A protein and the small-molecule ligand that binds it are described below.
Small molecule (SMILES): CC1=NCCC[C@]12CCCCC21OCCO1

Sequence of chain 1.B:
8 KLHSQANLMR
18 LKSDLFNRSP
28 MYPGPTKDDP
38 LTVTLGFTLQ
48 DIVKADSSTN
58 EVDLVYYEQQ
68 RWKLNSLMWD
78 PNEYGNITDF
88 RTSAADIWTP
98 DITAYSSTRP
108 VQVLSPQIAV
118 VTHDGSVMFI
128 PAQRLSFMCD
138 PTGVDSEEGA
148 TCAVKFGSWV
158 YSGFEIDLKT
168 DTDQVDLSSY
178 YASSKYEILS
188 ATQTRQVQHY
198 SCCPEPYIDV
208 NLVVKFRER

Sequence of chain 1.C:
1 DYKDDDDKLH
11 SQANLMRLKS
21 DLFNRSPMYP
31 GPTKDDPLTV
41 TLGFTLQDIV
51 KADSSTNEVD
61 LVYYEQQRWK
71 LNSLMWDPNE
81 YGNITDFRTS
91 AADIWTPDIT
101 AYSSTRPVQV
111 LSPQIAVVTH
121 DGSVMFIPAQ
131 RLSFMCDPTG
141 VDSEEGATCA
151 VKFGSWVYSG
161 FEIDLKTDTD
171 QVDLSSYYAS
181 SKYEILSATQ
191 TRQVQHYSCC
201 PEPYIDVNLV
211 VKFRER

Binding-site contacts:
Ligand atom C5 contacts residue ILE127 of chain 1.C at 4.2 Å (hydrophobic).
Ligand atom C6 contacts residue TRP156 of chain 1.B at 4.3 Å (hydrophobic).
Ligand atom C2 contacts residue TRP156 of chain 1.B at 3.6 Å (hydrophobic).
Ligand atom C6 contacts residue ILE127 of chain 1.C at 4.2 Å (hydrophobic).
Ligand atom C7 contacts residue TRP156 of chain 1.B at 4.0 Å (hydrophobic).
Ligand atom C1 contacts residue TYR102 of chain 1.B at 3.3 Å (hydrophobic).
Ligand atom C16 contacts residue TYR197 of chain 1.B at 3.4 Å (hydrophobic).
Ligand atom O17 contacts residue TYR197 of chain 1.B at 3.5 Å.
Ligand atom N3 contacts residue TRP156 of chain 1.B at 2.7 Å (h-bond).
Ligand atom C12 contacts residue TYR197 of chain 1.B at 3.8 Å (hydrophobic).
Ligand atom C1 contacts residue SER155 of chain 1.B at 3.2 Å.
Ligand atom C7 contacts residue TYR64 of chain 1.C at 3.5 Å (hydrophobic).
Ligand atom C8 contacts residue TRP156 of chain 1.B at 4.5 Å (hydrophobic).
Ligand atom C16 contacts residue TYR204 of chain 1.B at 3.2 Å (hydrophobic).
Ligand atom C12 contacts residue TYR64 of chain 1.C at 3.6 Å (hydrophobic).
Ligand atom C11 contacts residue TYR64 of chain 1.C at 3.7 Å (hydrophobic).
Ligand atom C9 contacts residue TRP156 of chain 1.B at 4.0 Å (hydrophobic).
Ligand atom C15 contacts residue TYR204 of chain 1.B at 3.7 Å (hydrophobic).
Ligand atom C6 contacts residue TYR64 of chain 1.C at 3.8 Å (hydrophobic).
Ligand atom C5 contacts residue TRP156 of chain 1.B at 3.5 Å (hydrophobic).
Ligand atom C1 contacts residue TRP156 of chain 1.B at 3.5 Å (hydrophobic).
Ligand atom C15 contacts residue TYR197 of chain 1.B at 4.0 Å (hydrophobic).
Ligand atom O17 contacts residue TYR102 of chain 1.B at 4.2 Å.
Ligand atom C9 contacts residue TYR102 of chain 1.B at 4.0 Å (hydrophobic).
Ligand atom C13 contacts residue TYR197 of chain 1.B at 4.3 Å (hydrophobic).
Ligand atom C10 contacts residue TYR102 of chain 1.B at 4.2 Å (hydrophobic).
Ligand atom C11 contacts residue TYR197 of chain 1.B at 3.9 Å (hydrophobic).
Ligand atom C10 contacts residue TYR64 of chain 1.C at 3.7 Å (hydrophobic).